Sequence of chain 1.A:
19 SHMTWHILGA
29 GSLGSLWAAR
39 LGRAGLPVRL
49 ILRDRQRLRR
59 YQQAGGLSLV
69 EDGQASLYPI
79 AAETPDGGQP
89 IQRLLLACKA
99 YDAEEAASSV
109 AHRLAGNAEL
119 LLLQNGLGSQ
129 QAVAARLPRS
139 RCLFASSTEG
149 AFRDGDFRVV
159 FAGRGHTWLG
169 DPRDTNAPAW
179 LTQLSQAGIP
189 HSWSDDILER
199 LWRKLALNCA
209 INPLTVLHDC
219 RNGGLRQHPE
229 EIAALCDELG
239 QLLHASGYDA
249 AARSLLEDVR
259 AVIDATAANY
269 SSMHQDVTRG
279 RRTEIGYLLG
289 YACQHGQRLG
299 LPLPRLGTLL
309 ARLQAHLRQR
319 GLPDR

Binding-site contacts:
Ligand atom C6 contacts residue ASN210 of chain 1.A at 3.8 Å.
Ligand atom O2 contacts residue ASN220 of chain 1.A at 3.4 Å (h-bond).
Ligand atom O3 contacts residue ASN210 of chain 1.A at 4.2 Å.
Ligand atom C6 contacts residue SER270 of chain 1.A at 3.6 Å.
Ligand atom C2 contacts residue ASN210 of chain 1.A at 3.7 Å.
Ligand atom O3 contacts residue SER270 of chain 1.A at 2.7 Å (h-bond).
Ligand atom C5 contacts residue SER269 of chain 1.A at 4.5 Å.
Ligand atom O2 contacts residue ILE209 of chain 1.A at 4.3 Å.
Ligand atom C1 contacts residue LEU205 of chain 1.A at 3.9 Å (hydrophobic).
Ligand atom O2 contacts residue SER269 of chain 1.A at 3.8 Å.
Ligand atom C3 contacts residue ASN210 of chain 1.A at 3.7 Å.
Ligand atom C1 contacts residue ILE209 of chain 1.A at 3.5 Å (hydrophobic).
Ligand atom O4 contacts residue ASN210 of chain 1.A at 4.0 Å.
Ligand atom O4 contacts residue ASN206 of chain 1.A at 4.4 Å.
Ligand atom C5 contacts residue ASN210 of chain 1.A at 3.2 Å.
Ligand atom O3 contacts residue SER269 of chain 1.A at 3.5 Å.
Ligand atom O1 contacts residue VAL260 of chain 1.A at 3.9 Å.
Ligand atom C1 contacts residue ASN210 of chain 1.A at 3.8 Å.
Ligand atom O2 contacts residue ASN210 of chain 1.A at 3.1 Å (h-bond).
Ligand atom C1 contacts residue VAL260 of chain 1.A at 4.1 Å (hydrophobic).
Ligand atom O4 contacts residue SER270 of chain 1.A at 3.1 Å (h-bond).
Ligand atom C3 contacts residue ASN206 of chain 1.A at 3.7 Å.
Ligand atom C4 contacts residue LEU205 of chain 1.A at 4.2 Å (hydrophobic).
Ligand atom C6 contacts residue SER269 of chain 1.A at 4.4 Å.

A small-molecule ligand and the protein it binds are described below.
Small molecule (SMILES): CC(C)(CO)C(=O)C(=O)O